Sequence of chain 1.A:
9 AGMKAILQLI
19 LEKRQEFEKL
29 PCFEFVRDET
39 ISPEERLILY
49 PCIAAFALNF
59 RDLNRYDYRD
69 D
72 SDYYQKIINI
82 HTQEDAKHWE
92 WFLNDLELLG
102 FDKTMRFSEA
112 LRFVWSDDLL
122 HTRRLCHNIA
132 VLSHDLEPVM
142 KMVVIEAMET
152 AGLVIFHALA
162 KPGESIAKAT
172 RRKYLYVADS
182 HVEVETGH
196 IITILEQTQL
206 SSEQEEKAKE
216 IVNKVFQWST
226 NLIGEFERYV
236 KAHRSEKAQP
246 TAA

Binding-site contacts:
Ligand atom CB contacts residue FE21 of chain 1.C at 3.9 Å.
Ligand atom OXT contacts residue PHE58 of chain 1.A at 3.9 Å.
Ligand atom OXT contacts residue TYR177 of chain 1.A at 2.7 Å (h-bond).
Ligand atom O contacts residue HIS182 of chain 1.A at 3.1 Å (h-bond).
Ligand atom NE1 contacts residue MET149 of chain 1.A at 3.1 Å (h-bond).
Ligand atom BR1 contacts residue PHE54 of chain 1.A at 4.0 Å.
Ligand atom CE2 contacts residue PHE54 of chain 1.A at 3.8 Å (hydrophobic).
Ligand atom CD2 contacts residue PHE54 of chain 1.A at 3.3 Å (hydrophobic).
Ligand atom CA contacts residue PHE157 of chain 1.A at 3.7 Å (hydrophobic).
Ligand atom CG contacts residue GLY153 of chain 1.A at 4.0 Å.
Ligand atom OXT contacts residue PHE54 of chain 1.A at 3.7 Å.
Ligand atom CE3 contacts residue PHE157 of chain 1.A at 3.8 Å (hydrophobic).
Ligand atom N contacts residue GLU186 of chain 1.A at 3.4 Å (salt-bridge).
Ligand atom N contacts residue PHE157 of chain 1.A at 3.9 Å.
Ligand atom CA contacts residue FE21 of chain 1.C at 3.1 Å.
Ligand atom CE2 contacts residue MET149 of chain 1.A at 3.6 Å (hydrophobic).
Ligand atom CG contacts residue PHE54 of chain 1.A at 3.7 Å (hydrophobic).
Ligand atom CZ2 contacts residue MET149 of chain 1.A at 3.8 Å (hydrophobic).
Ligand atom CD1 contacts residue GLU150 of chain 1.A at 3.9 Å.
Ligand atom C contacts residue FE21 of chain 1.C at 3.0 Å.
Ligand atom N contacts residue HIS182 of chain 1.A at 3.1 Å (h-bond).
Ligand atom CZ2 contacts residue ILE156 of chain 1.A at 3.5 Å (hydrophobic).
Ligand atom CH2 contacts residue ILE156 of chain 1.A at 3.1 Å (hydrophobic).
Ligand atom CB contacts residue PHE58 of chain 1.A at 3.5 Å (hydrophobic).
Ligand atom C contacts residue TYR177 of chain 1.A at 3.4 Å (hydrophobic).
Ligand atom O contacts residue TYR177 of chain 1.A at 3.4 Å.
Ligand atom CA contacts residue HIS182 of chain 1.A at 4.0 Å.
Ligand atom CZ3 contacts residue ILE156 of chain 1.A at 3.7 Å (hydrophobic).
Ligand atom CE2 contacts residue GLY153 of chain 1.A at 3.6 Å.
Ligand atom CD1 contacts residue GLY153 of chain 1.A at 3.7 Å.
Ligand atom CE3 contacts residue PHE54 of chain 1.A at 3.1 Å (hydrophobic).
Ligand atom O contacts residue HIS89 of chain 1.A at 3.0 Å.
Ligand atom C contacts residue HIS182 of chain 1.A at 3.8 Å.
Ligand atom NE1 contacts residue GLY153 of chain 1.A at 3.4 Å.
Ligand atom CD1 contacts residue PHE58 of chain 1.A at 4.0 Å (hydrophobic).
Ligand atom CD1 contacts residue MET149 of chain 1.A at 3.7 Å (hydrophobic).
Ligand atom CZ3 contacts residue PHE54 of chain 1.A at 3.6 Å (hydrophobic).
Ligand atom O contacts residue FE21 of chain 1.C at 2.1 Å.
Ligand atom CD2 contacts residue GLY153 of chain 1.A at 4.0 Å.
Ligand atom N contacts residue FE21 of chain 1.C at 2.3 Å.

The protein below binds the small molecule below.
Small molecule (SMILES): N[C@@H](Cc1c[nH]c2ccc(Br)cc12)C(=O)O